Sequence of chain 2.A:
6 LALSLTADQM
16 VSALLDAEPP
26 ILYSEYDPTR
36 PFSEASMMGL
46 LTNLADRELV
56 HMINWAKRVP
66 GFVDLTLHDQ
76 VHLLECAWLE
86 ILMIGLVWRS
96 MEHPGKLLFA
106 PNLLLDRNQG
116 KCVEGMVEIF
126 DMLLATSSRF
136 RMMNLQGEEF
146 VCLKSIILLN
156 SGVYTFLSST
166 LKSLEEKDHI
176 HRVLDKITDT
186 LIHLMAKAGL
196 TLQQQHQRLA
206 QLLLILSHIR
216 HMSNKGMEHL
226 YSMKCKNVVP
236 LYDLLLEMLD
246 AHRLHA

Binding-site contacts:
Ligand atom C15 contacts residue GLY221 of chain 2.A at 3.9 Å.
Ligand atom C10 contacts residue PHE104 of chain 2.A at 4.0 Å (hydrophobic).
Ligand atom C20 contacts residue LEU225 of chain 2.A at 3.9 Å (hydrophobic).
Ligand atom O7 contacts residue GLU53 of chain 2.A at 2.5 Å (salt-bridge).
Ligand atom C14 contacts residue ILE124 of chain 2.A at 4.0 Å (hydrophobic).
Ligand atom C12 contacts residue MET121 of chain 2.A at 3.4 Å (hydrophobic).
Ligand atom C9 contacts residue LEU46 of chain 2.A at 3.6 Å (hydrophobic).
Ligand atom C13 contacts residue MET121 of chain 2.A at 3.3 Å (hydrophobic).
Ligand atom O7 contacts residue ARG94 of chain 2.A at 3.0 Å (salt-bridge).
Ligand atom C18 contacts residue LEU84 of chain 2.A at 3.8 Å (hydrophobic).
Ligand atom C21 contacts residue LEU225 of chain 2.A at 3.9 Å (hydrophobic).
Ligand atom N26 contacts residue ASP51 of chain 2.A at 2.7 Å (salt-bridge).
Ligand atom C6 contacts residue LEU91 of chain 2.A at 3.9 Å (hydrophobic).
Ligand atom C29 contacts residue LEU54 of chain 2.A at 3.8 Å (hydrophobic).
Ligand atom C21 contacts residue THR47 of chain 2.A at 3.8 Å.
Ligand atom C27 contacts residue ASP51 of chain 2.A at 3.2 Å.
Ligand atom C18 contacts residue ALA50 of chain 2.A at 3.7 Å (hydrophobic).
Ligand atom C25 contacts residue ASP51 of chain 2.A at 3.8 Å.
Ligand atom C29 contacts residue ASP51 of chain 2.A at 3.3 Å.
Ligand atom C8 contacts residue GLU53 of chain 2.A at 3.2 Å.
Ligand atom C19 contacts residue ALA50 of chain 2.A at 3.5 Å (hydrophobic).
Ligand atom C14 contacts residue HIS224 of chain 2.A at 3.9 Å.
Ligand atom C30 contacts residue ASP51 of chain 2.A at 3.2 Å.
Ligand atom C24 contacts residue THR47 of chain 2.A at 3.9 Å.
Ligand atom C15 contacts residue LEU225 of chain 2.A at 3.7 Å (hydrophobic).
Ligand atom C9 contacts residue ALA50 of chain 2.A at 3.9 Å (hydrophobic).
Ligand atom O23 contacts residue LEU225 of chain 2.A at 3.7 Å.
Ligand atom C7 contacts residue ARG94 of chain 2.A at 4.0 Å.
Ligand atom C28 contacts residue ASP51 of chain 2.A at 3.7 Å.
Ligand atom C22 contacts residue LEU46 of chain 2.A at 3.9 Å (hydrophobic).
Ligand atom O7 contacts residue LEU87 of chain 2.A at 3.8 Å.
Ligand atom C30 contacts residue TRP83 of chain 2.A at 3.4 Å (hydrophobic).
Ligand atom C4 contacts residue LEU91 of chain 2.A at 3.7 Å (hydrophobic).
Ligand atom C6 contacts residue LEU87 of chain 2.A at 3.7 Å (hydrophobic).
Ligand atom C20 contacts residue ALA50 of chain 2.A at 3.8 Å (hydrophobic).
Ligand atom C14 contacts residue MET43 of chain 2.A at 3.9 Å (hydrophobic).
Ligand atom C21 contacts residue MET43 of chain 2.A at 3.7 Å (hydrophobic).
Ligand atom C4 contacts residue MET88 of chain 2.A at 4.0 Å (hydrophobic).
Ligand atom C19 contacts residue TRP83 of chain 2.A at 3.9 Å (hydrophobic).
Ligand atom C7 contacts residue GLU53 of chain 2.A at 3.2 Å.

The protein below binds the small molecule below.
Small molecule (SMILES): Oc1ccc2c(c1)CC[C@H](c1ccccc1)[C@@H]2c1ccc(OCCN2CCCC2)cc1